Sequence of chain 39.A:
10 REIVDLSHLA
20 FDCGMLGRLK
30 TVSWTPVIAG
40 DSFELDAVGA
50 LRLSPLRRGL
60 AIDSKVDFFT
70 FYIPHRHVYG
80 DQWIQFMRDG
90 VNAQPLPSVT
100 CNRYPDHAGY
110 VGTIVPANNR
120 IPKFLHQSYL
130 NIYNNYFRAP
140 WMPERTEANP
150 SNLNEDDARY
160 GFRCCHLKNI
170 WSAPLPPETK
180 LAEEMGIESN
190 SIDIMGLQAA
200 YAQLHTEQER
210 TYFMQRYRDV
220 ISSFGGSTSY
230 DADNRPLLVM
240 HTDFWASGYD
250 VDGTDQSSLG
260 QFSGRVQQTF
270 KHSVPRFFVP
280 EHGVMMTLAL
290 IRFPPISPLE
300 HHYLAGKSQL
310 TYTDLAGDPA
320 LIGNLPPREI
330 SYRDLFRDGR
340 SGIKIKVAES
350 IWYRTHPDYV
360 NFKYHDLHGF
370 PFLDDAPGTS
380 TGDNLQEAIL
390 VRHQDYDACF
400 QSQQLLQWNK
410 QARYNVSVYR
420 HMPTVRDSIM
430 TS

A protein and the small-molecule ligand that binds it are described below.
Small molecule (SMILES): Nc1ccn([C@H]2C[C@H](O)[C@@H](COP(=O)(O)O)O2)c(=O)n1

Sequence of chain 39.C:
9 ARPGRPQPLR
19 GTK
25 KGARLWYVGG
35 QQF

Binding-site contacts:
Ligand atom OP2 contacts residue ASP242 of chain 39.A at 3.9 Å.
Ligand atom C5' contacts residue ASP242 of chain 39.A at 4.4 Å.
Ligand atom C2' contacts residue LYS25 of chain 39.C at 3.8 Å.